Sequence of chain 13.A:
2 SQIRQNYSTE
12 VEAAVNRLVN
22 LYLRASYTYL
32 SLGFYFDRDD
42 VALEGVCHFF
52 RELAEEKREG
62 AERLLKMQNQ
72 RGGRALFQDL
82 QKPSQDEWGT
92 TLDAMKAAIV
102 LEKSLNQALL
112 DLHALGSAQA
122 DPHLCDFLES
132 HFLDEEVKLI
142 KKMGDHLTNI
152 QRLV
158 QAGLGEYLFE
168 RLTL

Binding-site contacts:
Ligand atom O1 contacts residue DIE1 of chain 13.I at 1.7 Å.
Ligand atom C9 contacts residue ARG59 of chain 13.A at 3.9 Å.
Ligand atom C10 contacts residue ARG59 of chain 13.A at 3.6 Å.
Ligand atom C5 contacts residue DIE1 of chain 13.I at 1.0 Å.
Ligand atom C1 contacts residue ARG59 of chain 13.A at 4.1 Å.
Ligand atom C2 contacts residue DIE1 of chain 13.I at 0.8 Å.
Ligand atom C1 contacts residue LEU24 of chain 13.A at 4.4 Å (hydrophobic).
Ligand atom C6 contacts residue SER27 of chain 10.A at 3.9 Å.
Ligand atom C4 contacts residue TYR28 of chain 10.A at 4.0 Å (hydrophobic).
Ligand atom C3 contacts residue DIE1 of chain 13.I at 1.0 Å.
Ligand atom C8 contacts residue DIE1 of chain 13.I at 0.6 Å.
Ligand atom C10 contacts residue DIE1 of chain 13.I at 2.4 Å.
Ligand atom C5 contacts residue TYR28 of chain 10.A at 4.0 Å (hydrophobic).
Ligand atom O1 contacts residue ARG59 of chain 13.A at 3.1 Å.
Ligand atom C9 contacts residue DIE1 of chain 13.I at 1.4 Å.
Ligand atom C10 contacts residue ALA55 of chain 10.A at 3.9 Å (hydrophobic).
Ligand atom C7 contacts residue DIE1 of chain 13.I at 1.0 Å.
Ligand atom C7 contacts residue TYR28 of chain 13.A at 4.3 Å (hydrophobic).
Ligand atom C6 contacts residue DIE1 of chain 13.I at 0.6 Å.
Ligand atom C10 contacts residue SER27 of chain 10.A at 3.2 Å.
Ligand atom C2 contacts residue LEU24 of chain 13.A at 4.5 Å (hydrophobic).
Ligand atom C3 contacts residue LEU81 of chain 10.A at 3.9 Å (hydrophobic).
Ligand atom C8 contacts residue SER27 of chain 13.A at 3.4 Å.
Ligand atom C10 contacts residue ARG59 of chain 10.A at 3.2 Å.
Ligand atom C3 contacts residue LEU81 of chain 13.A at 4.1 Å (hydrophobic).
Ligand atom C4 contacts residue LEU24 of chain 10.A at 4.2 Å (hydrophobic).
Ligand atom O1 contacts residue SER27 of chain 13.A at 4.2 Å.
Ligand atom C4 contacts residue DIE1 of chain 13.I at 1.1 Å.
Ligand atom C9 contacts residue GLU63 of chain 13.A at 4.4 Å.
Ligand atom C4 contacts residue LEU81 of chain 10.A at 4.1 Å (hydrophobic).
Ligand atom C6 contacts residue ARG59 of chain 13.A at 4.4 Å.
Ligand atom C9 contacts residue SER27 of chain 10.A at 3.6 Å.
Ligand atom O1 contacts residue ARG59 of chain 10.A at 4.0 Å.
Ligand atom C1 contacts residue DIE1 of chain 13.I at 1.4 Å.
Ligand atom C5 contacts residue SER27 of chain 10.A at 3.9 Å.
Ligand atom C7 contacts residue LEU24 of chain 13.A at 4.4 Å (hydrophobic).
Ligand atom C7 contacts residue SER27 of chain 13.A at 3.9 Å.

Sequence of chain 10.A:
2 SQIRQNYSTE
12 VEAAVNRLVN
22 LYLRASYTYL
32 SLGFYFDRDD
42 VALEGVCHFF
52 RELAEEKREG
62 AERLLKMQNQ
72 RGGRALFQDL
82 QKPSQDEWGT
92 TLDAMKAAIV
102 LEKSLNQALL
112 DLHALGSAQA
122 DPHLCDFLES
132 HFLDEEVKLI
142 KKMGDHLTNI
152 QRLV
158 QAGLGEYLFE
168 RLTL

A small-molecule ligand and the protein it binds are described below.
Small molecule (SMILES): CCc1cccc(CC)c1O